This small molecule binds to this protein.
Small molecule (SMILES): Nc1c(C(=O)c2cccc(OC[C@@H](O)CO)c2)cnn1-c1ccc(F)cc1

Sequence of chain 1.A:
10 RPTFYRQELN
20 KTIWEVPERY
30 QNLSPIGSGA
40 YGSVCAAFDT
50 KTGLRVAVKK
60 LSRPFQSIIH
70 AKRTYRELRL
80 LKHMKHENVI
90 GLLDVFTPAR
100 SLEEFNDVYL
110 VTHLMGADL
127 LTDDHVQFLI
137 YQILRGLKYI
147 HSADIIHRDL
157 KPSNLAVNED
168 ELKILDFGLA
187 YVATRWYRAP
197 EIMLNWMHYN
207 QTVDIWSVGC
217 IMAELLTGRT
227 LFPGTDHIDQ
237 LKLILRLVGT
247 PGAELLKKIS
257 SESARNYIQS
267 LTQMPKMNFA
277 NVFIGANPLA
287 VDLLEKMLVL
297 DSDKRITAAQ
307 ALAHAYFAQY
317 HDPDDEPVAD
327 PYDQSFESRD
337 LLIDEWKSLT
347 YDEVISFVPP

Binding-site contacts:
Ligand atom N5 contacts residue VAL43 of chain 1.A at 3.5 Å.
Ligand atom C18 contacts residue ALA116 of chain 1.A at 3.6 Å (hydrophobic).
Ligand atom C12 contacts residue ASP173 of chain 1.A at 3.3 Å.
Ligand atom O21 contacts residue ILE35 of chain 1.A at 3.4 Å.
Ligand atom C8 contacts residue THR111 of chain 1.A at 3.7 Å.
Ligand atom C19 contacts residue ASP117 of chain 1.A at 3.8 Å.
Ligand atom O27 contacts residue LEU113 of chain 1.A at 3.0 Å.
Ligand atom C14 contacts residue MET114 of chain 1.A at 3.9 Å (hydrophobic).
Ligand atom O15 contacts residue LEU113 of chain 1.A at 3.7 Å.
Ligand atom F11 contacts residue LEU109 of chain 1.A at 3.1 Å.
Ligand atom C20 contacts residue ILE35 of chain 1.A at 3.6 Å (hydrophobic).
Ligand atom C9 contacts residue THR111 of chain 1.A at 3.8 Å.
Ligand atom C13 contacts residue ASP173 of chain 1.A at 3.5 Å.
Ligand atom C28 contacts residue GLY115 of chain 1.A at 3.9 Å.
Ligand atom C18 contacts residue ASP117 of chain 1.A at 3.2 Å.
Ligand atom O21 contacts residue GLY115 of chain 1.A at 3.4 Å (h-bond).
Ligand atom C8 contacts residue ALA56 of chain 1.A at 3.9 Å (hydrophobic).
Ligand atom O25 contacts residue GLY115 of chain 1.A at 3.8 Å.
Ligand atom N1 contacts residue ILE89 of chain 1.A at 3.8 Å.
Ligand atom C9 contacts residue LYS58 of chain 1.A at 3.6 Å.
Ligand atom C7 contacts residue ILE89 of chain 1.A at 3.8 Å (hydrophobic).
Ligand atom C22 contacts residue GLY115 of chain 1.A at 3.4 Å.
Ligand atom O15 contacts residue MET114 of chain 1.A at 2.9 Å (h-bond).
Ligand atom C12 contacts residue ILE89 of chain 1.A at 3.6 Å (hydrophobic).
Ligand atom C2 contacts residue ALA56 of chain 1.A at 3.8 Å (hydrophobic).
Ligand atom N1 contacts residue ALA56 of chain 1.A at 3.4 Å.
Ligand atom C4 contacts residue LEU176 of chain 1.A at 3.5 Å (hydrophobic).
Ligand atom N1 contacts residue THR111 of chain 1.A at 2.9 Å (h-bond).
Ligand atom C10 contacts residue THR111 of chain 1.A at 3.9 Å.
Ligand atom C19 contacts residue ALA116 of chain 1.A at 3.8 Å (hydrophobic).
Ligand atom C28 contacts residue ILE35 of chain 1.A at 3.4 Å (hydrophobic).
Ligand atom C13 contacts residue ILE89 of chain 1.A at 3.4 Å (hydrophobic).
Ligand atom C10 contacts residue LYS58 of chain 1.A at 3.9 Å.
Ligand atom O15 contacts residue HIS112 of chain 1.A at 3.4 Å (h-bond).
Ligand atom C26 contacts residue ILE35 of chain 1.A at 3.8 Å (hydrophobic).
Ligand atom C22 contacts residue ILE35 of chain 1.A at 3.8 Å (hydrophobic).
Ligand atom N1 contacts residue HIS112 of chain 1.A at 3.1 Å (h-bond).
Ligand atom F11 contacts residue LEU80 of chain 1.A at 3.6 Å.
Ligand atom C20 contacts residue GLY115 of chain 1.A at 3.9 Å.
Ligand atom C23 contacts residue GLY115 of chain 1.A at 3.8 Å.